Sequence of chain 1.A:
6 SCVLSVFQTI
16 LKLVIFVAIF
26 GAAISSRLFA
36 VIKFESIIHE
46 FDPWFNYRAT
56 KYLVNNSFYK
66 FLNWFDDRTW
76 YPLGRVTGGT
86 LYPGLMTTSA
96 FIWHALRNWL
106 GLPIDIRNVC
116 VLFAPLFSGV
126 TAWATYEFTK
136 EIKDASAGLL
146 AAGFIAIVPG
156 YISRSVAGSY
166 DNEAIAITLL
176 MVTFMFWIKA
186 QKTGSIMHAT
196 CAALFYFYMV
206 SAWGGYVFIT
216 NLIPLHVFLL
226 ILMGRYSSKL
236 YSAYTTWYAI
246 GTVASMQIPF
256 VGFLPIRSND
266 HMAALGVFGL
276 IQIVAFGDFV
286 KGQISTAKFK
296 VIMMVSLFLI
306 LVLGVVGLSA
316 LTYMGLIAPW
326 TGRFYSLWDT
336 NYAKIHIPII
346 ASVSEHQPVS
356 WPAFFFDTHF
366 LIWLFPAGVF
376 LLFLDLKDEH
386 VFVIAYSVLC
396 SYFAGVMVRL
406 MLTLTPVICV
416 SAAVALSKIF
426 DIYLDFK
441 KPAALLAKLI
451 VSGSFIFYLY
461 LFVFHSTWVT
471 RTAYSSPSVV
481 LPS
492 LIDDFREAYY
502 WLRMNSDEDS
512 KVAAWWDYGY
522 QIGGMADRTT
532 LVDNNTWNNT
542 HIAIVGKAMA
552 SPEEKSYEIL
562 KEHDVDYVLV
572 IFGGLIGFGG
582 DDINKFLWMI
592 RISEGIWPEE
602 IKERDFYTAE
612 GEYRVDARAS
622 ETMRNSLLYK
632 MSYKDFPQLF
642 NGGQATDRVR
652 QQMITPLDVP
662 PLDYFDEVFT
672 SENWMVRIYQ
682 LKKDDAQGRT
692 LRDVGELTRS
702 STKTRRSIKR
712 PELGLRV

Sequence of chain 1.I:
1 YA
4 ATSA

Binding-site contacts:
Ligand atom C7 contacts residue LEU405 of chain 1.A at 3.4 Å (hydrophobic).
Ligand atom O1B contacts residue MN1 of chain 1.Q at 4.1 Å.
Ligand atom O2B contacts residue ARG404 of chain 1.A at 3.2 Å (salt-bridge).
Ligand atom O3A contacts residue ARG404 of chain 1.A at 4.0 Å.
Ligand atom C17 contacts residue ASN216 of chain 1.A at 3.6 Å.
Ligand atom C14 contacts residue TRP325 of chain 1.A at 3.3 Å (hydrophobic).
Ligand atom O1B contacts residue DAB3 of chain 1.I at 4.0 Å.
Ligand atom O1 contacts residue TRP208 of chain 1.A at 3.7 Å.
Ligand atom O1A contacts residue GLY209 of chain 1.A at 3.8 Å.
Ligand atom C11 contacts residue PHE213 of chain 1.A at 3.9 Å (hydrophobic).
Ligand atom C5 contacts residue GLY210 of chain 1.A at 3.9 Å.
Ligand atom C18 contacts residue ASN216 of chain 1.A at 3.8 Å.
Ligand atom C2 contacts residue TRP208 of chain 1.A at 3.9 Å (hydrophobic).
Ligand atom C8 contacts residue LEU405 of chain 1.A at 4.0 Å (hydrophobic).
Ligand atom C4 contacts residue GLY209 of chain 1.A at 4.0 Å.
Ligand atom PB contacts residue ARG404 of chain 1.A at 3.4 Å.
Ligand atom O1A contacts residue TRP208 of chain 1.A at 3.4 Å.
Ligand atom PB contacts residue MN1 of chain 1.Q at 3.3 Å.
Ligand atom C15 contacts residue PHE398 of chain 1.A at 3.8 Å (hydrophobic).
Ligand atom C14 contacts residue PHE329 of chain 1.A at 4.0 Å (hydrophobic).
Ligand atom C6 contacts residue LEU405 of chain 1.A at 3.8 Å (hydrophobic).
Ligand atom O1A contacts residue ASN167 of chain 1.A at 3.8 Å.
Ligand atom C16 contacts residue ASN216 of chain 1.A at 3.6 Å.
Ligand atom C20 contacts residue ASN216 of chain 1.A at 3.6 Å.
Ligand atom O3B contacts residue ARG328 of chain 1.A at 3.1 Å (salt-bridge).
Ligand atom C4 contacts residue PHE329 of chain 1.A at 3.6 Å (hydrophobic).
Ligand atom O2B contacts residue ASP47 of chain 1.A at 3.7 Å.
Ligand atom O1 contacts residue ARG404 of chain 1.A at 3.0 Å (salt-bridge).
Ligand atom C19 contacts residue LEU394 of chain 1.A at 3.9 Å (hydrophobic).
Ligand atom O3A contacts residue MN1 of chain 1.Q at 3.3 Å.
Ligand atom C12 contacts residue PHE329 of chain 1.A at 3.7 Å (hydrophobic).
Ligand atom C5 contacts residue LEU405 of chain 1.A at 3.9 Å (hydrophobic).
Ligand atom O2B contacts residue MN1 of chain 1.Q at 2.3 Å.
Ligand atom C1 contacts residue ARG404 of chain 1.A at 3.8 Å.
Ligand atom C2 contacts residue ARG404 of chain 1.A at 3.9 Å.
Ligand atom C2 contacts residue GLY210 of chain 1.A at 3.9 Å.
Ligand atom O2A contacts residue ARG328 of chain 1.A at 3.1 Å (salt-bridge).
Ligand atom O3B contacts residue ARG404 of chain 1.A at 2.6 Å (salt-bridge).
Ligand atom C10 contacts residue PHE213 of chain 1.A at 3.5 Å (hydrophobic).
Ligand atom C1 contacts residue ARG328 of chain 1.A at 3.6 Å.

The small molecule below binds the protein below.
Small molecule (SMILES): CC(C)=CCC/C(C)=C/CC/C(C)=C/CC[C@@H](C)CCOP(=O)(O)OP(=O)(O)O